The small molecule below binds the protein below.
Small molecule (SMILES): COc1ccc(-c2cc(C(=O)Nc3cc(-c4c(-c5ccc(F)cc5)noc4C(C)C)ccn3)n3c2CN2C[C@@H](O)[C@@H](O)[C@@H]2C3)cc1

Sequence of chain 1.B:
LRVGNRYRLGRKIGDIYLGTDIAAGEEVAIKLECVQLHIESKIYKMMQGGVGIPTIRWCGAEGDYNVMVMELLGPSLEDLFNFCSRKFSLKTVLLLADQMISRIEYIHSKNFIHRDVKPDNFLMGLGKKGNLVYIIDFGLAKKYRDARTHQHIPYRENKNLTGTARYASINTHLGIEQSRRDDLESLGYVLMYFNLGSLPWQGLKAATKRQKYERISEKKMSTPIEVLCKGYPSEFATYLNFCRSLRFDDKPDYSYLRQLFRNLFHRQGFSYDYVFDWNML

Binding-site contacts:
Ligand atom C28 contacts residue ILE43 of chain 1.B at 3.6 Å (hydrophobic).
Ligand atom C22 contacts residue LEU155 of chain 1.B at 3.8 Å (hydrophobic).
Ligand atom C31 contacts residue MET102 of chain 1.B at 3.6 Å (hydrophobic).
Ligand atom O16 contacts residue ILE35 of chain 1.B at 3.9 Å.
Ligand atom C18 contacts residue LEU105 of chain 1.B at 3.7 Å (hydrophobic).
Ligand atom C20 contacts residue ALA56 of chain 1.B at 3.5 Å (hydrophobic).
Ligand atom C38 contacts residue ILE168 of chain 1.B at 3.8 Å (hydrophobic).
Ligand atom F33 contacts residue MET102 of chain 1.B at 3.4 Å.
Ligand atom C34 contacts residue MET102 of chain 1.B at 3.5 Å (hydrophobic).
Ligand atom N27 contacts residue ILE43 of chain 1.B at 3.4 Å.
Ligand atom O26 contacts residue ILE43 of chain 1.B at 3.7 Å.
Ligand atom C13 contacts residue ILE35 of chain 1.B at 3.8 Å (hydrophobic).
Ligand atom C21 contacts residue MET102 of chain 1.B at 3.7 Å (hydrophobic).
Ligand atom C31 contacts residue ALA56 of chain 1.B at 3.6 Å (hydrophobic).
Ligand atom C15 contacts residue ILE35 of chain 1.B at 3.7 Å (hydrophobic).
Ligand atom C21 contacts residue ALA56 of chain 1.B at 3.9 Å (hydrophobic).
Ligand atom C23 contacts residue LEU155 of chain 1.B at 3.9 Å (hydrophobic).
Ligand atom C20 contacts residue LEU105 of chain 1.B at 3.5 Å (hydrophobic).
Ligand atom N19 contacts residue ALA56 of chain 1.B at 3.6 Å.
Ligand atom F33 contacts residue VAL101 of chain 1.B at 3.8 Å.
Ligand atom C08 contacts residue LEU105 of chain 1.B at 3.1 Å (hydrophobic).
Ligand atom N19 contacts residue LEU105 of chain 1.B at 3.0 Å (h-bond).
Ligand atom C15 contacts residue GLY106 of chain 1.B at 3.8 Å.
Ligand atom O26 contacts residue ILE168 of chain 1.B at 3.8 Å.
Ligand atom N17 contacts residue LEU105 of chain 1.B at 2.9 Å (h-bond).
Ligand atom C35 contacts residue MET102 of chain 1.B at 3.8 Å (hydrophobic).
Ligand atom C11 contacts residue ILE35 of chain 1.B at 3.6 Å (hydrophobic).
Ligand atom O02 contacts residue ASP111 of chain 1.B at 3.6 Å.
Ligand atom C20 contacts residue GLU103 of chain 1.B at 3.7 Å.
Ligand atom C31 contacts residue LYS58 of chain 1.B at 3.8 Å.
Ligand atom C29 contacts residue ILE43 of chain 1.B at 3.9 Å (hydrophobic).
Ligand atom C15 contacts residue LEU105 of chain 1.B at 3.8 Å (hydrophobic).
Ligand atom C32 contacts residue MET102 of chain 1.B at 3.5 Å (hydrophobic).
Ligand atom F33 contacts residue MET100 of chain 1.B at 3.2 Å.
Ligand atom C25 contacts residue ILE168 of chain 1.B at 3.9 Å (hydrophobic).
Ligand atom C09 contacts residue LEU105 of chain 1.B at 3.7 Å (hydrophobic).
Ligand atom N17 contacts residue GLY106 of chain 1.B at 3.9 Å.
Ligand atom C32 contacts residue LYS58 of chain 1.B at 3.8 Å.
Ligand atom O14 contacts residue ASP111 of chain 1.B at 2.8 Å (salt-bridge).
Ligand atom C13 contacts residue ASP111 of chain 1.B at 3.8 Å.